The small molecule below binds the protein below.
Small molecule (SMILES): CC(=O)N[C@H]1[C@H](O[C@H]2[C@H](O)[C@@H](NC(C)=O)CO[C@@H]2CO)O[C@H](CO)[C@@H](O)[C@@H]1O

Binding-site contacts:
Ligand atom O7 contacts residue ASN52 of chain 1.B at 2.9 Å (h-bond).
Ligand atom O6 contacts residue GLN19 of chain 1.B at 3.3 Å.
Ligand atom N2 contacts residue ASN52 of chain 1.B at 2.9 Å (h-bond).
Ligand atom O5 contacts residue ASN52 of chain 1.B at 2.3 Å (h-bond).
Ligand atom C4 contacts residue ASN52 of chain 1.B at 4.2 Å.
Ligand atom C2 contacts residue ASN52 of chain 1.B at 2.5 Å.
Ligand atom C1 contacts residue GLN19 of chain 1.B at 4.5 Å.
Ligand atom C1 contacts residue ASN52 of chain 1.B at 1.4 Å.
Ligand atom C6 contacts residue ASN52 of chain 1.B at 4.5 Å.
Ligand atom O5 contacts residue GLN19 of chain 1.B at 3.9 Å.
Ligand atom C3 contacts residue ASN52 of chain 1.B at 3.8 Å.
Ligand atom O6 contacts residue ASN52 of chain 1.B at 3.9 Å.
Ligand atom C7 contacts residue ASN52 of chain 1.B at 3.1 Å.
Ligand atom C5 contacts residue ASN52 of chain 1.B at 3.6 Å.
Ligand atom C6 contacts residue GLN19 of chain 1.B at 4.2 Å.
Ligand atom C8 contacts residue ASN52 of chain 1.B at 4.4 Å.

Sequence of chain 1.B:
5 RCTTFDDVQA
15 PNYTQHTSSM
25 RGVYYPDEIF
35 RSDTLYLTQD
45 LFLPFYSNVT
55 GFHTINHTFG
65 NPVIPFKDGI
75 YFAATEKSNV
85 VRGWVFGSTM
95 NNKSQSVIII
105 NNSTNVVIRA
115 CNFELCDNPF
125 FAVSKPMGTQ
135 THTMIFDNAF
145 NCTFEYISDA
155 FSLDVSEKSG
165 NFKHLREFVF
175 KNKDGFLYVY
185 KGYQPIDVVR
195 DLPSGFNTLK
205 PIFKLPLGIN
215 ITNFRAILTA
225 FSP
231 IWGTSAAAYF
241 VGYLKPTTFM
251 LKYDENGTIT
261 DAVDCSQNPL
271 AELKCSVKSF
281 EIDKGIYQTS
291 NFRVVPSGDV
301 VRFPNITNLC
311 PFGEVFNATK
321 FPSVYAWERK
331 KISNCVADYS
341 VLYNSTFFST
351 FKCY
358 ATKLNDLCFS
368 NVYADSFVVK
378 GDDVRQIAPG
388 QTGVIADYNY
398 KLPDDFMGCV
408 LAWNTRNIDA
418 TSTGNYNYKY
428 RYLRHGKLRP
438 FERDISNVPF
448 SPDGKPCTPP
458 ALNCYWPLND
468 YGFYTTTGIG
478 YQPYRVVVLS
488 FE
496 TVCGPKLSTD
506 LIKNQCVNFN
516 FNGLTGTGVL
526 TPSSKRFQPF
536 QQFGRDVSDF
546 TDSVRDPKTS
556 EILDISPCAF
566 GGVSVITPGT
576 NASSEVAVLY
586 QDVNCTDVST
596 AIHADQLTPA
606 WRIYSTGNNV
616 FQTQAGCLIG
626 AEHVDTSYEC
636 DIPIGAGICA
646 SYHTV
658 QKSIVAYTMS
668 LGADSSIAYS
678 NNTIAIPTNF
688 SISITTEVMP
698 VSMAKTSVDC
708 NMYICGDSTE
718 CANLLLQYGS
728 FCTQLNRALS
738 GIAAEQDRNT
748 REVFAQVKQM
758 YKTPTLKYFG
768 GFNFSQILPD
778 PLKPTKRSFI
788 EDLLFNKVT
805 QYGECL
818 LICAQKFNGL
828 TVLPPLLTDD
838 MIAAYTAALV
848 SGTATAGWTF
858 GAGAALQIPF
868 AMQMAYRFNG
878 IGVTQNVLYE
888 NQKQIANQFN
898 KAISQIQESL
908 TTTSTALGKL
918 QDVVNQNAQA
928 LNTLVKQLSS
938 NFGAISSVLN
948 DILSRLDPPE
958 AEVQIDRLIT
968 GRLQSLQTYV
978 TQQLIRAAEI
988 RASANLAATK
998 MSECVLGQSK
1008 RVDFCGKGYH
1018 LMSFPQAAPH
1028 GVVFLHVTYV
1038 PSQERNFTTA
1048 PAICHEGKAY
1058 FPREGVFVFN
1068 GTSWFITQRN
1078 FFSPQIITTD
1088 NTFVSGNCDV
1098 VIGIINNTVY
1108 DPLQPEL